Sequence of chain 3.A:
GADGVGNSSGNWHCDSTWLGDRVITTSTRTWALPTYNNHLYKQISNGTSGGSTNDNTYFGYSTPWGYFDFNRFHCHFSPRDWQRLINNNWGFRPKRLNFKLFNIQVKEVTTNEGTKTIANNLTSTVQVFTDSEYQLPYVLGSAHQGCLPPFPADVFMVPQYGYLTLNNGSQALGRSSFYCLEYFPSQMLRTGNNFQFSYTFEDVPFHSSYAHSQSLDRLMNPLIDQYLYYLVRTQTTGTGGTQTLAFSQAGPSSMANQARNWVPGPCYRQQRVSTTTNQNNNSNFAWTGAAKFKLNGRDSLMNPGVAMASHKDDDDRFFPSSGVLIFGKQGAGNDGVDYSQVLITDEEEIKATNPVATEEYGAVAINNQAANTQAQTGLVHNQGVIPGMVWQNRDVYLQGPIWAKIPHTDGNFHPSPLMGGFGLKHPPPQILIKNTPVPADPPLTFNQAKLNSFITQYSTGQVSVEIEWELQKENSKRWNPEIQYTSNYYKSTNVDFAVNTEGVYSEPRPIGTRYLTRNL

This protein binds this small molecule.
Small molecule (SMILES): Nc1ncnc2c1ncn2[C@H]1C[C@H](O)[C@@H](COP(=O)(O)O)O1

Binding-site contacts:
Ligand atom C6 contacts residue VAL420 of chain 3.A at 4.0 Å (hydrophobic).
Ligand atom C2' contacts residue HIS630 of chain 3.A at 3.2 Å.
Ligand atom C6 contacts residue PRO421 of chain 3.A at 4.1 Å (hydrophobic).
Ligand atom N1 contacts residue PHE638 of chain 3.A at 4.3 Å.
Ligand atom N7 contacts residue HIS630 of chain 3.A at 4.1 Å.
Ligand atom C4 contacts residue PRO631 of chain 3.A at 4.0 Å (hydrophobic).
Ligand atom C5 contacts residue SER632 of chain 3.A at 4.1 Å.
Ligand atom N1 contacts residue VAL420 of chain 3.A at 3.7 Å.
Ligand atom N6 contacts residue GLY637 of chain 3.A at 3.7 Å.
Ligand atom N1 contacts residue PRO631 of chain 3.A at 3.5 Å (h-bond).
Ligand atom C2 contacts residue ILE622 of chain 3.A at 4.5 Å (hydrophobic).
Ligand atom C3' contacts residue HIS630 of chain 3.A at 4.4 Å.
Ligand atom C2 contacts residue PRO421 of chain 3.A at 4.5 Å (hydrophobic).
Ligand atom C5 contacts residue PRO421 of chain 3.A at 4.1 Å (hydrophobic).
Ligand atom C5 contacts residue PRO631 of chain 3.A at 4.2 Å (hydrophobic).
Ligand atom C6 contacts residue PRO631 of chain 3.A at 3.9 Å (hydrophobic).
Ligand atom C6 contacts residue GLY639 of chain 3.A at 3.8 Å.
Ligand atom C6 contacts residue SER632 of chain 3.A at 3.9 Å.
Ligand atom C1' contacts residue HIS630 of chain 3.A at 4.0 Å.
Ligand atom N9 contacts residue HIS630 of chain 3.A at 4.2 Å.
Ligand atom N7 contacts residue ASN609 of chain 3.A at 3.8 Å.
Ligand atom N6 contacts residue SER632 of chain 3.A at 3.3 Å (h-bond).
Ligand atom N3 contacts residue PRO631 of chain 3.A at 3.6 Å.
Ligand atom C4 contacts residue PRO421 of chain 3.A at 4.3 Å (hydrophobic).
Ligand atom C1' contacts residue PRO631 of chain 3.A at 4.3 Å (hydrophobic).
Ligand atom N6 contacts residue VAL420 of chain 3.A at 4.0 Å.
Ligand atom N9 contacts residue PRO421 of chain 3.A at 4.4 Å.
Ligand atom N7 contacts residue PRO421 of chain 3.A at 4.2 Å.
Ligand atom C2 contacts residue PRO631 of chain 3.A at 3.3 Å (hydrophobic).
Ligand atom N7 contacts residue SER632 of chain 3.A at 4.1 Å.
Ligand atom C8 contacts residue PRO421 of chain 3.A at 4.3 Å (hydrophobic).
Ligand atom N3 contacts residue GLY639 of chain 3.A at 4.3 Å.
Ligand atom N6 contacts residue GLY639 of chain 3.A at 3.6 Å (h-bond).
Ligand atom C2 contacts residue GLY639 of chain 3.A at 3.1 Å.
Ligand atom C8 contacts residue HIS630 of chain 3.A at 3.3 Å.
Ligand atom C2 contacts residue VAL420 of chain 3.A at 4.3 Å (hydrophobic).
Ligand atom N1 contacts residue PRO421 of chain 3.A at 4.3 Å.
Ligand atom N6 contacts residue PHE638 of chain 3.A at 3.9 Å.
Ligand atom N1 contacts residue GLY639 of chain 3.A at 3.1 Å (h-bond).